Sequence of chain 54.A:
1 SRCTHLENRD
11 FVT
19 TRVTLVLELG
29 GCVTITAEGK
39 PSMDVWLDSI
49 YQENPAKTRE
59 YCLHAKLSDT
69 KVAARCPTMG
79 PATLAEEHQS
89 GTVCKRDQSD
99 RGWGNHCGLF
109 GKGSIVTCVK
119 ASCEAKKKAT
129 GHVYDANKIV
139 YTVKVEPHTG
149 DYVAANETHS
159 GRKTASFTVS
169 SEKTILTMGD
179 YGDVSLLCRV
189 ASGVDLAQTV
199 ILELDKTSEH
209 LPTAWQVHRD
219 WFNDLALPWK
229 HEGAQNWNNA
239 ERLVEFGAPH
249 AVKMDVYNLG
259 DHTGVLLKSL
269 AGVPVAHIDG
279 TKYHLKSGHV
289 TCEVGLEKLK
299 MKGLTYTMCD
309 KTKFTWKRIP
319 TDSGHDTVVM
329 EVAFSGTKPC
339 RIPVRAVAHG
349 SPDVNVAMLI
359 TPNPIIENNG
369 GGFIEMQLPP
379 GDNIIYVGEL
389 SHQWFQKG

Sequence of chain 54.C:
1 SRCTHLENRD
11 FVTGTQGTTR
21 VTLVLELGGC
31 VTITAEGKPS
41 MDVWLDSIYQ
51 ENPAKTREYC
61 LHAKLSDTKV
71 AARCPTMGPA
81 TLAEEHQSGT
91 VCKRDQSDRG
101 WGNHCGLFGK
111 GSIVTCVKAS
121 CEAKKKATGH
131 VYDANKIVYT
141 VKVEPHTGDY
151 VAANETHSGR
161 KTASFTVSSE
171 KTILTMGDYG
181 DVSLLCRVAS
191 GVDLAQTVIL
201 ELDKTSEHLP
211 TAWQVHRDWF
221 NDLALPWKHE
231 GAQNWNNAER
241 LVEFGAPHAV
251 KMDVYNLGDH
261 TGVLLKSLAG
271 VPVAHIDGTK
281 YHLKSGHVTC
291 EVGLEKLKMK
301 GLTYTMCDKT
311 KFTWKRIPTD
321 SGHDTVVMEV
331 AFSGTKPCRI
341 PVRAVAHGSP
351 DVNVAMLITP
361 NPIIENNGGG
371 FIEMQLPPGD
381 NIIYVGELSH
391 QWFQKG

A protein and the small-molecule ligand that binds it are described below.
Small molecule (SMILES): CC(=O)N[C@@H]1[C@@H](O)[C@H](O)[C@@H](CO)O[C@H]1O

Binding-site contacts:
Ligand atom C7 contacts residue ASN154 of chain 54.C at 3.3 Å.
Ligand atom C5 contacts residue ASN154 of chain 54.C at 3.6 Å.
Ligand atom N2 contacts residue ASN154 of chain 54.C at 2.9 Å (h-bond).
Ligand atom C2 contacts residue ASN154 of chain 54.C at 2.4 Å.
Ligand atom C3 contacts residue ASN154 of chain 54.C at 3.7 Å.
Ligand atom O5 contacts residue ASN154 of chain 54.C at 2.3 Å (h-bond).
Ligand atom C8 contacts residue ASN154 of chain 54.C at 3.6 Å.
Ligand atom N2 contacts residue GLU155 of chain 54.C at 3.0 Å (salt-bridge).
Ligand atom C5 contacts residue HIS104 of chain 54.A at 3.6 Å.
Ligand atom C4 contacts residue ASN154 of chain 54.C at 4.2 Å.
Ligand atom C2 contacts residue GLU155 of chain 54.C at 3.7 Å.
Ligand atom C8 contacts residue GLU155 of chain 54.C at 3.8 Å.
Ligand atom O7 contacts residue ASN154 of chain 54.C at 3.2 Å (h-bond).
Ligand atom O5 contacts residue HIS104 of chain 54.A at 3.1 Å (h-bond).
Ligand atom C3 contacts residue GLU155 of chain 54.C at 3.7 Å.
Ligand atom O3 contacts residue GLU155 of chain 54.C at 4.3 Å.
Ligand atom C6 contacts residue HIS104 of chain 54.A at 4.0 Å.
Ligand atom C7 contacts residue GLU155 of chain 54.C at 3.9 Å.
Ligand atom C1 contacts residue HIS104 of chain 54.A at 3.4 Å.
Ligand atom C1 contacts residue GLU155 of chain 54.C at 3.9 Å.
Ligand atom C1 contacts residue ASN154 of chain 54.C at 1.4 Å.